The small molecule below binds the protein below.
Small molecule (SMILES): C[N+](C)(C)[O-]

Binding-site contacts:
Ligand atom OAE contacts residue GLU59 of chain 1.E at 4.3 Å.
Ligand atom CAA contacts residue VAL2 of chain 1.D at 3.8 Å (hydrophobic).
Ligand atom CAB contacts residue SER107 of chain 1.D at 3.2 Å.
Ligand atom CAB contacts residue ARG98 of chain 1.D at 3.8 Å.
Ligand atom CAD contacts residue SER107 of chain 1.D at 4.1 Å.
Ligand atom NAC contacts residue SER107 of chain 1.D at 4.2 Å.
Ligand atom CAD contacts residue VAL2 of chain 1.D at 4.3 Å (hydrophobic).
Ligand atom CAB contacts residue ASP106 of chain 1.D at 3.8 Å.
Ligand atom CAB contacts residue VAL2 of chain 1.D at 4.4 Å (hydrophobic).
Ligand atom CAB contacts residue GLU59 of chain 1.E at 4.4 Å.

Sequence of chain 1.E:
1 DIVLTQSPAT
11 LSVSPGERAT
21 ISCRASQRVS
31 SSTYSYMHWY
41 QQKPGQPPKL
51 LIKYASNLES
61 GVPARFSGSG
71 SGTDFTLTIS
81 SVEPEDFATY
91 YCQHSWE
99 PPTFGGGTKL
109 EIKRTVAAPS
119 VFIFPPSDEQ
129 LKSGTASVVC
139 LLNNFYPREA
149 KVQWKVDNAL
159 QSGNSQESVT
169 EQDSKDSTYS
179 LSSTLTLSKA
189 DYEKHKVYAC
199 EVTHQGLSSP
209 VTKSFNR

Sequence of chain 1.D:
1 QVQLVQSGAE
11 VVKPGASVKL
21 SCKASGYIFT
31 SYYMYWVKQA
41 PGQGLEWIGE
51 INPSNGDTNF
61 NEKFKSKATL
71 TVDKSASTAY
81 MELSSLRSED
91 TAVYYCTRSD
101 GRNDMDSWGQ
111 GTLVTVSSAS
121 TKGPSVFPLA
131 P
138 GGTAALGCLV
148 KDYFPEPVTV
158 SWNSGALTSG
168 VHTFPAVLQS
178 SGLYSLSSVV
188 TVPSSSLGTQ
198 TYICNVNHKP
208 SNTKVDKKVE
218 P